Binding-site contacts:
Ligand atom O5 contacts residue ASN30 of chain 1.A at 3.0 Å (h-bond).
Ligand atom C6 contacts residue ALA42 of chain 1.A at 4.5 Å (hydrophobic).
Ligand atom C2 contacts residue ASN30 of chain 1.A at 3.9 Å.
Ligand atom O4 contacts residue TYR34 of chain 1.A at 2.9 Å (h-bond).
Ligand atom C2 contacts residue GLN26 of chain 1.A at 3.8 Å.
Ligand atom C2 contacts residue ASP28 of chain 1.A at 3.5 Å.
Ligand atom C2 contacts residue ASP37 of chain 4.A at 3.8 Å.
Ligand atom O3 contacts residue TYR34 of chain 1.A at 3.6 Å (h-bond).
Ligand atom O2 contacts residue ASP37 of chain 4.A at 3.1 Å (salt-bridge).
Ligand atom O4 contacts residue PRO39 of chain 1.A at 4.2 Å.
Ligand atom C5 contacts residue ASN30 of chain 1.A at 3.9 Å.
Ligand atom C4 contacts residue TYR34 of chain 1.A at 3.5 Å (hydrophobic).
Ligand atom C1 contacts residue GLN26 of chain 1.A at 4.1 Å.
Ligand atom C3 contacts residue ASP28 of chain 1.A at 4.5 Å.
Ligand atom C1 contacts residue ASP37 of chain 4.A at 4.3 Å.
Ligand atom C5 contacts residue ASP28 of chain 1.A at 4.1 Å.
Ligand atom O3 contacts residue GLN26 of chain 1.A at 3.0 Å (h-bond).
Ligand atom C4 contacts residue ASN30 of chain 1.A at 4.2 Å.
Ligand atom O3 contacts residue ASP28 of chain 1.A at 4.1 Å.
Ligand atom C2 contacts residue TYR34 of chain 1.A at 3.7 Å (hydrophobic).
Ligand atom O2 contacts residue GLN26 of chain 1.A at 3.1 Å (h-bond).
Ligand atom C3 contacts residue GLN26 of chain 1.A at 3.7 Å.
Ligand atom C6 contacts residue PRO39 of chain 1.A at 4.1 Å (hydrophobic).
Ligand atom O2 contacts residue ASN30 of chain 1.A at 3.1 Å (h-bond).
Ligand atom C4 contacts residue GLN26 of chain 1.A at 4.2 Å.
Ligand atom C1 contacts residue TYR34 of chain 1.A at 3.8 Å (hydrophobic).
Ligand atom O2 contacts residue ASP28 of chain 1.A at 2.7 Å (salt-bridge).
Ligand atom C4 contacts residue VAL32 of chain 1.A at 4.3 Å (hydrophobic).
Ligand atom C3 contacts residue TYR34 of chain 1.A at 4.1 Å (hydrophobic).
Ligand atom C6 contacts residue ASN30 of chain 1.A at 3.9 Å.
Ligand atom O6 contacts residue ASN30 of chain 1.A at 4.2 Å.
Ligand atom O6 contacts residue ALA42 of chain 1.A at 4.2 Å.
Ligand atom C1 contacts residue ASN30 of chain 1.A at 3.6 Å.
Ligand atom O4 contacts residue ASP28 of chain 1.A at 4.0 Å.

This protein binds this small molecule.
Small molecule (SMILES): OC[C@H]1O[C@H](O[C@@H]2[C@H](O)[C@@H](O)O[C@H](CO)[C@H]2O)[C@@H](O)[C@@H](O)[C@@H]1O

Sequence of chain 4.A:
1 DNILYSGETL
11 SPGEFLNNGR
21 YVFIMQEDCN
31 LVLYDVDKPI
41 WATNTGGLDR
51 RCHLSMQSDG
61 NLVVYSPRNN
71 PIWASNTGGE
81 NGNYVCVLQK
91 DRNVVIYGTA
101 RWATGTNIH

Sequence of chain 1.A:
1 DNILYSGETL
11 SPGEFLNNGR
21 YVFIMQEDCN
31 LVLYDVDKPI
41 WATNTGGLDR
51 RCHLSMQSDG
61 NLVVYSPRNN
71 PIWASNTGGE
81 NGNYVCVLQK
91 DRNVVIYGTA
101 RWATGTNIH